The protein below binds the small molecule below.
Small molecule (SMILES): C[C@H](CCC(=O)O)[C@H]1CC[C@H]2[C@@H]3[C@H](O)C[C@@H]4C[C@H](O)CC[C@]4(C)[C@H]3C[C@H](O)[C@]12C

Sequence of chain 1.N:
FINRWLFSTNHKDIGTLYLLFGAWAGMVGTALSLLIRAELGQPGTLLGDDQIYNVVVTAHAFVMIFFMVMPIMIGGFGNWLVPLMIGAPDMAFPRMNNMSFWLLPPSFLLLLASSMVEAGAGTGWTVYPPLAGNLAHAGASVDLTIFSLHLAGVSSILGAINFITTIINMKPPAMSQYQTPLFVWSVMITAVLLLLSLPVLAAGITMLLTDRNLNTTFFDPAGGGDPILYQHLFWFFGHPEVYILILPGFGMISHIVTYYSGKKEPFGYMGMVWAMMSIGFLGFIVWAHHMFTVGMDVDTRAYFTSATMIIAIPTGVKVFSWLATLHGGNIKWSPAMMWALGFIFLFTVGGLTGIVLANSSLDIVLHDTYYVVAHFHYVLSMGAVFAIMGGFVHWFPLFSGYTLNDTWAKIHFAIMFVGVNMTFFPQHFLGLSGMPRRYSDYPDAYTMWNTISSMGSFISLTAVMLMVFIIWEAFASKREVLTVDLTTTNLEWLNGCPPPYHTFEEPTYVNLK

Binding-site contacts:
Ligand atom C21 contacts residue TRP288 of chain 1.N at 3.8 Å (hydrophobic).
Ligand atom C11 contacts residue PHE305 of chain 1.N at 4.1 Å (hydrophobic).
Ligand atom C24 contacts residue TRP99 of chain 1.P at 3.6 Å (hydrophobic).
Ligand atom O7 contacts residue PGV1 of chain 1.NB at 3.8 Å.
Ligand atom C12 contacts residue THR301 of chain 1.N at 3.7 Å.
Ligand atom C2 contacts residue ASP300 of chain 1.N at 3.8 Å.
Ligand atom C18 contacts residue TRP288 of chain 1.N at 4.1 Å (hydrophobic).
Ligand atom O26 contacts residue HIS233 of chain 1.N at 4.0 Å.
Ligand atom O26 contacts residue LEU230 of chain 1.N at 4.4 Å.
Ligand atom O3 contacts residue ASP300 of chain 1.N at 3.5 Å.
Ligand atom C2 contacts residue THR301 of chain 1.N at 3.9 Å.
Ligand atom C20 contacts residue TRP288 of chain 1.N at 4.2 Å (hydrophobic).
Ligand atom C19 contacts residue TYR304 of chain 1.N at 4.2 Å (hydrophobic).
Ligand atom C11 contacts residue TYR304 of chain 1.N at 4.4 Å (hydrophobic).
Ligand atom C1 contacts residue TYR304 of chain 1.N at 3.4 Å (hydrophobic).
Ligand atom O12 contacts residue THR301 of chain 1.N at 2.6 Å (h-bond).
Ligand atom C24 contacts residue PGV1 of chain 1.NB at 4.0 Å.
Ligand atom O26 contacts residue TRP99 of chain 1.P at 2.7 Å (h-bond).
Ligand atom C24 contacts residue HIS233 of chain 1.N at 3.7 Å.
Ligand atom O26 contacts residue HIS103 of chain 1.P at 2.6 Å (h-bond).
Ligand atom C15 contacts residue PGV1 of chain 1.NB at 3.4 Å.
Ligand atom C2 contacts residue TYR304 of chain 1.N at 4.0 Å (hydrophobic).
Ligand atom C22 contacts residue PGV1 of chain 1.NB at 4.3 Å.
Ligand atom C23 contacts residue HIS233 of chain 1.N at 3.6 Å.
Ligand atom O26 contacts residue PGV1 of chain 1.NB at 3.6 Å.
Ligand atom C21 contacts residue HIS233 of chain 1.N at 3.7 Å.
Ligand atom C7 contacts residue PGV1 of chain 1.NB at 4.5 Å.
Ligand atom C23 contacts residue TRP99 of chain 1.P at 3.7 Å (hydrophobic).
Ligand atom C16 contacts residue PGV1 of chain 1.NB at 3.8 Å.
Ligand atom O25 contacts residue PGV1 of chain 1.NB at 3.8 Å.
Ligand atom C21 contacts residue PHE305 of chain 1.N at 4.4 Å (hydrophobic).
Ligand atom O25 contacts residue HIS233 of chain 1.N at 3.5 Å (h-bond).
Ligand atom C3 contacts residue ASP300 of chain 1.N at 4.5 Å.
Ligand atom C14 contacts residue PGV1 of chain 1.NB at 4.3 Å.
Ligand atom C22 contacts residue HIS233 of chain 1.N at 4.4 Å.
Ligand atom C11 contacts residue THR301 of chain 1.N at 3.8 Å.
Ligand atom O25 contacts residue HIS103 of chain 1.P at 3.0 Å (h-bond).
Ligand atom C12 contacts residue PHE305 of chain 1.N at 4.0 Å (hydrophobic).
Ligand atom C9 contacts residue THR301 of chain 1.N at 4.3 Å.
Ligand atom C24 contacts residue HIS103 of chain 1.P at 3.1 Å.

Sequence of chain 1.P:
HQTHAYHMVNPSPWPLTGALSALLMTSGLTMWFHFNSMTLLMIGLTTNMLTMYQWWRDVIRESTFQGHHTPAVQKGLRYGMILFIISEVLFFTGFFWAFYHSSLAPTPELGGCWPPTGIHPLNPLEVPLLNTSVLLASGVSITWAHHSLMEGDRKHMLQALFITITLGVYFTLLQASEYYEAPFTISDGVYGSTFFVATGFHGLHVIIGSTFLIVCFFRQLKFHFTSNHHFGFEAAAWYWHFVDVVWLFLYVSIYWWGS